A small-molecule ligand and the protein it binds are described below.
Small molecule (SMILES): CCn1c(-c2nonc2N)nc2c(C#CC(C)(C)O)ncc(OC[C@H]3CCCNC3)c21

Sequence of chain 1.A:
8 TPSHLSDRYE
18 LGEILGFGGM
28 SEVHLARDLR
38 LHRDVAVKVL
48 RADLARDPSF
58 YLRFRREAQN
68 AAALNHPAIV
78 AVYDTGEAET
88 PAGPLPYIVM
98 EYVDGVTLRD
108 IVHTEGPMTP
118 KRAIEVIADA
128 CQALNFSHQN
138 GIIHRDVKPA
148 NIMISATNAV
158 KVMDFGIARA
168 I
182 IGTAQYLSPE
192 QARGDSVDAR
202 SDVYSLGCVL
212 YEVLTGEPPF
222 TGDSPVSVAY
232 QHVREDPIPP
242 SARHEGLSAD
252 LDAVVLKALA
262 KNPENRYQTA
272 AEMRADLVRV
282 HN

Binding-site contacts:
Ligand atom C4 contacts residue GLU64 of chain 1.A at 3.7 Å.
Ligand atom C14 contacts residue VAL30 of chain 1.A at 3.6 Å (hydrophobic).
Ligand atom C2 contacts residue ASP161 of chain 1.A at 3.6 Å.
Ligand atom N6 contacts residue GLU98 of chain 1.A at 2.8 Å (salt-bridge).
Ligand atom N2 contacts residue MET160 of chain 1.A at 3.5 Å (h-bond).
Ligand atom C2 contacts residue LYS45 of chain 1.A at 3.8 Å.
Ligand atom C15 contacts residue MET160 of chain 1.A at 3.5 Å (hydrophobic).
Ligand atom C1 contacts residue MET97 of chain 1.A at 3.8 Å (hydrophobic).
Ligand atom O3 contacts residue VAL100 of chain 1.A at 3.2 Å (h-bond).
Ligand atom C4 contacts residue MET97 of chain 1.A at 3.7 Å (hydrophobic).
Ligand atom C8 contacts residue ASP161 of chain 1.A at 3.5 Å.
Ligand atom N5 contacts residue VAL100 of chain 1.A at 3.0 Å (h-bond).
Ligand atom N7 contacts residue PHE24 of chain 1.A at 3.5 Å (h-bond).
Ligand atom C3 contacts residue ASP161 of chain 1.A at 3.3 Å.
Ligand atom N5 contacts residue GLU98 of chain 1.A at 3.6 Å.
Ligand atom C11 contacts residue MG1 of chain 1.K at 3.5 Å.
Ligand atom N3 contacts residue MET97 of chain 1.A at 3.2 Å.
Ligand atom O1 contacts residue PHE162 of chain 1.A at 3.2 Å (h-bond).
Ligand atom N3 contacts residue MET160 of chain 1.A at 3.7 Å.
Ligand atom C4 contacts residue ASP161 of chain 1.A at 3.5 Å.
Ligand atom C6 contacts residue MET97 of chain 1.A at 3.7 Å (hydrophobic).
Ligand atom C5 contacts residue GLU64 of chain 1.A at 3.7 Å.
Ligand atom C1 contacts residue MET160 of chain 1.A at 3.7 Å (hydrophobic).
Ligand atom N5 contacts residue TYR99 of chain 1.A at 3.8 Å.
Ligand atom N6 contacts residue VAL77 of chain 1.A at 3.5 Å.
Ligand atom N6 contacts residue ALA43 of chain 1.A at 3.8 Å.
Ligand atom C20 contacts residue MG1 of chain 1.K at 3.8 Å.
Ligand atom O1 contacts residue GLU64 of chain 1.A at 2.9 Å (salt-bridge).
Ligand atom C17 contacts residue ALA43 of chain 1.A at 3.8 Å (hydrophobic).
Ligand atom C17 contacts residue GLU98 of chain 1.A at 3.6 Å.
Ligand atom N6 contacts residue MET97 of chain 1.A at 3.5 Å.
Ligand atom C3 contacts residue LYS45 of chain 1.A at 3.7 Å.
Ligand atom C12 contacts residue MET160 of chain 1.A at 3.6 Å (hydrophobic).
Ligand atom N4 contacts residue MET150 of chain 1.A at 3.8 Å.
Ligand atom O3 contacts residue LEU22 of chain 1.A at 3.8 Å.
Ligand atom N5 contacts residue ALA43 of chain 1.A at 3.8 Å.
Ligand atom N1 contacts residue LYS45 of chain 1.A at 3.1 Å (salt-bridge).
Ligand atom N1 contacts residue ASP161 of chain 1.A at 3.3 Å.
Ligand atom C10 contacts residue MG1 of chain 1.K at 3.6 Å.
Ligand atom C21 contacts residue MG1 of chain 1.K at 2.6 Å.